Sequence of chain 2.C:
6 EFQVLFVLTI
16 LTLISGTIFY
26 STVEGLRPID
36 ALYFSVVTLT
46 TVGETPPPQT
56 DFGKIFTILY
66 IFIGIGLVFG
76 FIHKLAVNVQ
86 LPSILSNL

The protein below binds the small molecule below.
Small molecule (SMILES): NCC(=O)O

Binding-site contacts:
Ligand atom O contacts residue SER20 of chain 2.C at 4.2 Å.
Ligand atom O contacts residue LEU16 of chain 2.C at 4.5 Å.
Ligand atom N contacts residue TYR65 of chain 2.C at 4.3 Å.
Ligand atom C contacts residue THR17 of chain 2.C at 4.3 Å.
Ligand atom N contacts residue SER20 of chain 2.C at 2.7 Å (h-bond).
Ligand atom OXT contacts residue THR17 of chain 2.C at 3.7 Å.
Ligand atom CA contacts residue SER20 of chain 2.C at 4.2 Å.